The protein below binds the small molecule below.
Small molecule (SMILES): Nc1ncnc2c1ncn2[C@@H]1O[C@H](COP(=O)(O)OP(=O)(O)OP(O)(O)=S)[C@@H](O)[C@H]1O

Binding-site contacts:
Ligand atom C4 contacts residue LEU233 of chain 1.J at 3.6 Å (hydrophobic).
Ligand atom PB contacts residue LYS231 of chain 1.J at 3.3 Å.
Ligand atom O1B contacts residue MG1 of chain 1.OA at 2.9 Å.
Ligand atom N7 contacts residue THR229 of chain 1.J at 3.0 Å (h-bond).
Ligand atom O3B contacts residue GLY228 of chain 1.J at 2.8 Å (h-bond).
Ligand atom O1B contacts residue LYS231 of chain 1.J at 3.2 Å (salt-bridge).
Ligand atom O1B contacts residue THR232 of chain 1.J at 3.1 Å (h-bond).
Ligand atom PB contacts residue GLY228 of chain 1.J at 3.5 Å.
Ligand atom O2A contacts residue THR232 of chain 1.J at 3.3 Å.
Ligand atom O3G contacts residue THR232 of chain 1.J at 3.6 Å (h-bond).
Ligand atom O2B contacts residue LYS231 of chain 1.J at 2.6 Å (salt-bridge).
Ligand atom C2 contacts residue ILE363 of chain 1.J at 3.5 Å (hydrophobic).
Ligand atom C2' contacts residue LEU233 of chain 1.J at 3.8 Å (hydrophobic).
Ligand atom N1 contacts residue GLY187 of chain 1.J at 3.6 Å.
Ligand atom S1G contacts residue GLU285 of chain 1.J at 3.5 Å (salt-bridge).
Ligand atom N7 contacts residue GLY230 of chain 1.J at 3.3 Å.
Ligand atom PG contacts residue MG1 of chain 1.OA at 3.5 Å.
Ligand atom N3 contacts residue LEU233 of chain 1.J at 3.5 Å.
Ligand atom C8 contacts residue GLY228 of chain 1.J at 3.5 Å.
Ligand atom O2A contacts residue MG1 of chain 1.OA at 2.2 Å.
Ligand atom O3B contacts residue LYS231 of chain 1.J at 2.9 Å (salt-bridge).
Ligand atom O2B contacts residue GLY228 of chain 1.J at 3.2 Å.
Ligand atom N6 contacts residue THR229 of chain 1.J at 3.0 Å (h-bond).
Ligand atom PA contacts residue MG1 of chain 1.OA at 3.3 Å.
Ligand atom C2 contacts residue HIS364 of chain 1.J at 3.7 Å.
Ligand atom O2B contacts residue THR229 of chain 1.J at 2.8 Å (h-bond).
Ligand atom O2' contacts residue HIS364 of chain 1.J at 3.1 Å.
Ligand atom O1A contacts residue MG1 of chain 1.OA at 3.5 Å.
Ligand atom O3A contacts residue GLY228 of chain 1.J at 3.3 Å.
Ligand atom N7 contacts residue GLY228 of chain 1.J at 3.4 Å (h-bond).
Ligand atom PB contacts residue GLY230 of chain 1.J at 3.5 Å.
Ligand atom O3A contacts residue GLY230 of chain 1.J at 3.6 Å.
Ligand atom O3G contacts residue MG1 of chain 1.OA at 2.1 Å.
Ligand atom C5 contacts residue THR229 of chain 1.J at 3.7 Å.
Ligand atom C8 contacts residue ALA389 of chain 1.J at 3.7 Å (hydrophobic).
Ligand atom N6 contacts residue GLY187 of chain 1.J at 3.6 Å (h-bond).
Ligand atom C2 contacts residue LEU233 of chain 1.J at 3.7 Å (hydrophobic).
Ligand atom O2B contacts residue GLY230 of chain 1.J at 2.4 Å (h-bond).
Ligand atom N3 contacts residue HIS364 of chain 1.J at 3.0 Å (h-bond).
Ligand atom C5 contacts residue GLY388 of chain 1.J at 3.7 Å.

Sequence of chain 1.J:
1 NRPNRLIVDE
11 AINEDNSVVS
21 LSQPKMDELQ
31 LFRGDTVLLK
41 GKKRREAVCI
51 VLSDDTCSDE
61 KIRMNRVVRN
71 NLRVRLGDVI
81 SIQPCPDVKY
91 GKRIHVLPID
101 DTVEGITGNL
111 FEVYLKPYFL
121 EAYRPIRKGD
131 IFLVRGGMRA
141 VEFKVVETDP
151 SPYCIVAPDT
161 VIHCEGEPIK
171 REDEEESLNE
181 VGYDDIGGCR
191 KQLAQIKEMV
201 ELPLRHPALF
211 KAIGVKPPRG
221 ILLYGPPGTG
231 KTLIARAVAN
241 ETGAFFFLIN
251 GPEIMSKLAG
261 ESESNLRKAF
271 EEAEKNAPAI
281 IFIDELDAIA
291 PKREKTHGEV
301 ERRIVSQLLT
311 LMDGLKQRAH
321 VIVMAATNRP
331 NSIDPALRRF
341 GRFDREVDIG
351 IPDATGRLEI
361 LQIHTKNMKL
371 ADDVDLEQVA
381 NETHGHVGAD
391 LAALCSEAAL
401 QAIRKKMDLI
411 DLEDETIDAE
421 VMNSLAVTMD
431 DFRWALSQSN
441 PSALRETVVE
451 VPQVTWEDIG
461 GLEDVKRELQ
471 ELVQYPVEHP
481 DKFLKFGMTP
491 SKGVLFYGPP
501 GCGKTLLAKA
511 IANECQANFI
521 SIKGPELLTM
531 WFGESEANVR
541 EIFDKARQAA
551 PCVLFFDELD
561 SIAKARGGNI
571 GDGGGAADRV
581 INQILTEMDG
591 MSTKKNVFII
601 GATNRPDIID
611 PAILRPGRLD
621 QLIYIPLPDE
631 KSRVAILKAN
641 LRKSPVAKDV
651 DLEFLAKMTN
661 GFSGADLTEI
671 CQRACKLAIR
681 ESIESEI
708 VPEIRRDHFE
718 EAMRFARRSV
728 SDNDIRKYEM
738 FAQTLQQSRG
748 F

Sequence of chain 1.I:
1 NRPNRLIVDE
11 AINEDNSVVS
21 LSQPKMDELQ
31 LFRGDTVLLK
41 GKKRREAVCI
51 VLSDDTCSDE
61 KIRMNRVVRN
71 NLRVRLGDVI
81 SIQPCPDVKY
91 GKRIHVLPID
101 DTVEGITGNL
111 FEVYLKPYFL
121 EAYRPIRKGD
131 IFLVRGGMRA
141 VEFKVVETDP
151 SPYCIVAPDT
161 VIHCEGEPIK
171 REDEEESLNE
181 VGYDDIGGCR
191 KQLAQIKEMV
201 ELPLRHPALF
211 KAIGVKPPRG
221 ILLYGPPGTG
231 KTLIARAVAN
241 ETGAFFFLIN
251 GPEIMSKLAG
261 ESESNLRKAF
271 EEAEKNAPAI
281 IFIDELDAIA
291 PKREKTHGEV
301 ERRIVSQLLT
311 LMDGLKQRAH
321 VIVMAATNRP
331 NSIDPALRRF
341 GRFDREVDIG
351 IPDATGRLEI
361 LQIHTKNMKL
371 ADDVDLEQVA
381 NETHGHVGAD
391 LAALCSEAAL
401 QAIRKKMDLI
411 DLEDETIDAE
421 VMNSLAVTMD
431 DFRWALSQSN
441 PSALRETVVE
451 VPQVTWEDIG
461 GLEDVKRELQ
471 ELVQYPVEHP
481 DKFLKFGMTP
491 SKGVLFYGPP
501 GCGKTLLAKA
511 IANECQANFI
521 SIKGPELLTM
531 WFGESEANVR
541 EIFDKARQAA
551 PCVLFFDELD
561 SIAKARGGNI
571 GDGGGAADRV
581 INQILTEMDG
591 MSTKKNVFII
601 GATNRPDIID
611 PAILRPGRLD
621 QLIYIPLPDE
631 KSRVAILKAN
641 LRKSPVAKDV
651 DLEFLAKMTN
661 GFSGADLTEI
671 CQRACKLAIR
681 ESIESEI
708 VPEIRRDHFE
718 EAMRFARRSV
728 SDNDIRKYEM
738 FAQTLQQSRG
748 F